Binding-site contacts:
Ligand atom C07 contacts residue ALA35 of chain 1.A at 3.7 Å (hydrophobic).
Ligand atom C09 contacts residue HIS88 of chain 1.A at 3.2 Å.
Ligand atom C04 contacts residue VAL24 of chain 1.A at 3.8 Å (hydrophobic).
Ligand atom C11 contacts residue VAL16 of chain 1.A at 3.7 Å (hydrophobic).
Ligand atom C32 contacts residue LEU83 of chain 1.A at 3.9 Å (hydrophobic).
Ligand atom C04 contacts residue ALA35 of chain 1.A at 3.8 Å (hydrophobic).
Ligand atom C21 contacts residue GLU89 of chain 1.A at 4.0 Å.
Ligand atom N08 contacts residue HIS88 of chain 1.A at 2.9 Å (h-bond).
Ligand atom O02 contacts residue LYS37 of chain 1.A at 3.4 Å.
Ligand atom C01 contacts residue ALA35 of chain 1.A at 3.5 Å (hydrophobic).
Ligand atom C04 contacts residue THR85 of chain 1.A at 3.9 Å.
Ligand atom C09 contacts residue TYR87 of chain 1.A at 3.6 Å (hydrophobic).
Ligand atom C29 contacts residue ALA155 of chain 1.A at 3.9 Å (hydrophobic).
Ligand atom C24 contacts residue LEU145 of chain 1.A at 3.9 Å (hydrophobic).
Ligand atom C22 contacts residue TYR87 of chain 1.A at 3.2 Å (hydrophobic).
Ligand atom C23 contacts residue HIS88 of chain 1.A at 3.7 Å.
Ligand atom C12 contacts residue GLY91 of chain 1.A at 3.6 Å.
Ligand atom C11 contacts residue HIS88 of chain 1.A at 4.0 Å.
Ligand atom C16 contacts residue VAL16 of chain 1.A at 4.0 Å (hydrophobic).
Ligand atom C13 contacts residue VAL16 of chain 1.A at 3.9 Å (hydrophobic).
Ligand atom C14 contacts residue VAL16 of chain 1.A at 3.8 Å (hydrophobic).
Ligand atom C29 contacts residue LYS142 of chain 1.A at 3.5 Å.
Ligand atom C01 contacts residue LYS37 of chain 1.A at 3.5 Å.
Ligand atom C29 contacts residue ASN143 of chain 1.A at 3.4 Å.
Ligand atom C10 contacts residue HIS88 of chain 1.A at 4.0 Å.
Ligand atom C07 contacts residue LEU145 of chain 1.A at 4.0 Å (hydrophobic).
Ligand atom C07 contacts residue HIS86 of chain 1.A at 3.9 Å.
Ligand atom N08 contacts residue TYR87 of chain 1.A at 3.6 Å.
Ligand atom C32 contacts residue ASP156 of chain 1.A at 3.6 Å.
Ligand atom C22 contacts residue VAL16 of chain 1.A at 3.5 Å (hydrophobic).
Ligand atom C01 contacts residue LEU83 of chain 1.A at 3.5 Å (hydrophobic).
Ligand atom O31 contacts residue LYS37 of chain 1.A at 3.6 Å.
Ligand atom C01 contacts residue THR85 of chain 1.A at 3.4 Å.
Ligand atom C13 contacts residue GLY91 of chain 1.A at 3.7 Å.
Ligand atom C23 contacts residue VAL16 of chain 1.A at 3.8 Å (hydrophobic).
Ligand atom C23 contacts residue TYR87 of chain 1.A at 3.1 Å (hydrophobic).
Ligand atom C10 contacts residue LEU145 of chain 1.A at 4.0 Å (hydrophobic).
Ligand atom C06 contacts residue LEU145 of chain 1.A at 3.9 Å (hydrophobic).
Ligand atom C25 contacts residue VAL24 of chain 1.A at 3.7 Å (hydrophobic).
Ligand atom O28 contacts residue ALA155 of chain 1.A at 3.7 Å.

Sequence of chain 1.A:
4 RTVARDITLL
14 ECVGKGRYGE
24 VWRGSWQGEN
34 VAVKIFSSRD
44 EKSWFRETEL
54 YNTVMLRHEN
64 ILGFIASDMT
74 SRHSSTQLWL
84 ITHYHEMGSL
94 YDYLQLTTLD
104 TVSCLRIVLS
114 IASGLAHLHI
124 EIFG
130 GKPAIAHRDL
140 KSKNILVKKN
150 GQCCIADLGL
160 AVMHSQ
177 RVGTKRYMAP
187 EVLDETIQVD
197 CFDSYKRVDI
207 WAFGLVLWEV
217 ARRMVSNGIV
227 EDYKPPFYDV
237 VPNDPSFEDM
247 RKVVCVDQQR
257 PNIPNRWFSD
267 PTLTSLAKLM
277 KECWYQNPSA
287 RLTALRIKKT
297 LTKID

A protein and the small-molecule ligand that binds it are described below.
Small molecule (SMILES): COc1cc(-c2cncc(-c3ccc(C4CCN(C)CC4)cc3)c2C)cc(OC)c1OC